Binding-site contacts:
Ligand atom C1 contacts residue ILE382 of chain 1.C at 4.2 Å (hydrophobic).
Ligand atom C1 contacts residue SER381 of chain 1.C at 3.6 Å.
Ligand atom C6 contacts residue SER381 of chain 1.C at 3.9 Å.
Ligand atom C5 contacts residue ILE382 of chain 1.C at 4.3 Å (hydrophobic).
Ligand atom O5 contacts residue GLN375 of chain 1.C at 4.4 Å.
Ligand atom C3 contacts residue ASN379 of chain 1.C at 3.8 Å.
Ligand atom C5 contacts residue SER381 of chain 1.C at 3.5 Å.
Ligand atom O6 contacts residue GLU385 of chain 1.C at 4.1 Å.
Ligand atom O5 contacts residue SER381 of chain 1.C at 3.4 Å (h-bond).
Ligand atom O7 contacts residue GLN375 of chain 1.C at 3.4 Å.
Ligand atom C6 contacts residue TYR371 of chain 1.C at 4.4 Å (hydrophobic).
Ligand atom C1 contacts residue ASN379 of chain 1.C at 1.4 Å.
Ligand atom O6 contacts residue ILE382 of chain 1.C at 3.7 Å.
Ligand atom N2 contacts residue GLN375 of chain 1.C at 4.4 Å.
Ligand atom C7 contacts residue GLN375 of chain 1.C at 4.3 Å.
Ligand atom C7 contacts residue ASN379 of chain 1.C at 3.7 Å.
Ligand atom C2 contacts residue ASN379 of chain 1.C at 2.4 Å.
Ligand atom C4 contacts residue ASN379 of chain 1.C at 4.2 Å.
Ligand atom O7 contacts residue LYS374 of chain 1.C at 4.0 Å.
Ligand atom O7 contacts residue ASN379 of chain 1.C at 4.1 Å.
Ligand atom C5 contacts residue ASN379 of chain 1.C at 3.6 Å.
Ligand atom C2 contacts residue GLN375 of chain 1.C at 4.1 Å.
Ligand atom O5 contacts residue ILE382 of chain 1.C at 3.3 Å.
Ligand atom C6 contacts residue ILE382 of chain 1.C at 4.0 Å (hydrophobic).
Ligand atom C1 contacts residue GLN375 of chain 1.C at 4.0 Å.
Ligand atom N2 contacts residue ASN379 of chain 1.C at 2.9 Å (h-bond).
Ligand atom O6 contacts residue SER381 of chain 1.C at 3.1 Å (h-bond).
Ligand atom O5 contacts residue ASN379 of chain 1.C at 2.3 Å (h-bond).

The protein below binds the small molecule below.
Small molecule (SMILES): CC(=O)N[C@@H]1[C@@H](O)[C@H](O)[C@@H](CO)O[C@H]1O

Sequence of chain 1.C:
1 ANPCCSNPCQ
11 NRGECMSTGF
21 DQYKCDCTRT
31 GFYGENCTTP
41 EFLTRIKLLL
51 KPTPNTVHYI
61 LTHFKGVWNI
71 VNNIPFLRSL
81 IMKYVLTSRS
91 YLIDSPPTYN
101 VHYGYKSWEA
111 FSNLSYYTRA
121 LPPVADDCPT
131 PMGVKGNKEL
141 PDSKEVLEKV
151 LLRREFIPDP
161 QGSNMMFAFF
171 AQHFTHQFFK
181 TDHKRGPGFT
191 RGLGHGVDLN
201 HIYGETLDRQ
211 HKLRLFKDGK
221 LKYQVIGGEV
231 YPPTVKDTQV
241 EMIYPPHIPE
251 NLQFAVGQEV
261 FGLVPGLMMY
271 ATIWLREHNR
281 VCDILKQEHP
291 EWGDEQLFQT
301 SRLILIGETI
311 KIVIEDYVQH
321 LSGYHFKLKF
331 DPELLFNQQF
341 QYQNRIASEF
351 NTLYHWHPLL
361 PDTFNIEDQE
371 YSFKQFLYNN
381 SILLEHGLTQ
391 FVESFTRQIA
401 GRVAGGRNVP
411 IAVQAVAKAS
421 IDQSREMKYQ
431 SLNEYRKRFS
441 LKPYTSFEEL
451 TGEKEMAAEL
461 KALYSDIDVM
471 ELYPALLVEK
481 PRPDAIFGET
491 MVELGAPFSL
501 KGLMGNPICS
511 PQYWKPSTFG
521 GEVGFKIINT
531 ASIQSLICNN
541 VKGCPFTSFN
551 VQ